This protein binds this small molecule.
Small molecule (SMILES): CC(=O)C(=O)O

Binding-site contacts:
Ligand atom O contacts residue MET103 of chain 1.B at 4.0 Å.
Ligand atom C contacts residue THR47 of chain 1.B at 3.8 Å.
Ligand atom OXT contacts residue THR47 of chain 1.B at 2.5 Å (h-bond).
Ligand atom OXT contacts residue THR46 of chain 1.B at 3.5 Å (h-bond).
Ligand atom C contacts residue THR46 of chain 1.B at 3.7 Å.
Ligand atom OXT contacts residue GLY45 of chain 1.B at 4.2 Å.
Ligand atom OXT contacts residue LYS163 of chain 1.B at 3.6 Å.
Ligand atom C contacts residue GLY45 of chain 1.B at 4.5 Å.
Ligand atom C contacts residue ALA11 of chain 1.B at 3.7 Å (hydrophobic).
Ligand atom O contacts residue ALA11 of chain 1.B at 4.4 Å.
Ligand atom O contacts residue GLY45 of chain 1.B at 3.5 Å.
Ligand atom CB contacts residue ALA11 of chain 1.B at 3.7 Å (hydrophobic).
Ligand atom OXT contacts residue TYR135 of chain 1.B at 4.4 Å.
Ligand atom OXT contacts residue ALA11 of chain 1.B at 3.4 Å.
Ligand atom CB contacts residue ILE206 of chain 1.B at 3.7 Å (hydrophobic).
Ligand atom C contacts residue TYR135 of chain 1.B at 3.7 Å (hydrophobic).
Ligand atom CA contacts residue TYR135 of chain 1.B at 3.8 Å (hydrophobic).
Ligand atom O contacts residue LYS163 of chain 1.B at 2.8 Å (salt-bridge).
Ligand atom CA contacts residue MET103 of chain 1.B at 4.3 Å (hydrophobic).
Ligand atom O contacts residue THR46 of chain 1.B at 3.0 Å (h-bond).
Ligand atom O contacts residue TYR135 of chain 1.B at 3.5 Å.
Ligand atom C contacts residue LYS163 of chain 1.B at 2.4 Å.
Ligand atom CA contacts residue LYS163 of chain 1.B at 1.4 Å.
Ligand atom CB contacts residue LYS163 of chain 1.B at 2.5 Å.
Ligand atom O contacts residue THR47 of chain 1.B at 4.3 Å.
Ligand atom CB contacts residue VAL208 of chain 1.B at 4.1 Å (hydrophobic).
Ligand atom CA contacts residue THR47 of chain 1.B at 4.5 Å.
Ligand atom CA contacts residue ILE206 of chain 1.B at 4.1 Å (hydrophobic).
Ligand atom CB contacts residue THR47 of chain 1.B at 4.0 Å.
Ligand atom CA contacts residue ALA11 of chain 1.B at 3.9 Å (hydrophobic).

Sequence of chain 1.B:
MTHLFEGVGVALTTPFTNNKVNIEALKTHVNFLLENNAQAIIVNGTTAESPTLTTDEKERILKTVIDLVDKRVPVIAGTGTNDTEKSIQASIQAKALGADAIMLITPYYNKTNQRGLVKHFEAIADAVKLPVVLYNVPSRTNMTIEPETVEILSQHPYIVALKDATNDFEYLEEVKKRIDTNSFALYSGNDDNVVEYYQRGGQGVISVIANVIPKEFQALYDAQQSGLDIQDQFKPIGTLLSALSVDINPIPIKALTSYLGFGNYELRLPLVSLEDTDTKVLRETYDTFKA